This small molecule binds to this protein.
Small molecule (SMILES): CS(=O)(=O)Nc1ccc2c(NC(=O)[C@@H]3CN(S(=O)(=O)CC4(C#N)CC4)Cc4ccc(Cl)cc43)cncc2c1

Binding-site contacts:
Ligand atom C21 contacts residue HIS163 of chain 1.A at 3.4 Å.
Ligand atom C16 contacts residue GLU166 of chain 1.A at 3.6 Å.
Ligand atom C20 contacts residue GLU166 of chain 1.A at 3.5 Å.
Ligand atom CL contacts residue HIS41 of chain 1.A at 3.5 Å.
Ligand atom C14 contacts residue MET49 of chain 1.A at 3.7 Å (hydrophobic).
Ligand atom C21 contacts residue GLU166 of chain 1.A at 3.6 Å.
Ligand atom C12 contacts residue MET49 of chain 1.A at 3.5 Å (hydrophobic).
Ligand atom C21 contacts residue CYS145 of chain 1.A at 3.7 Å (hydrophobic).
Ligand atom C12 contacts residue MET165 of chain 1.A at 3.5 Å (hydrophobic).
Ligand atom C18 contacts residue GLU166 of chain 1.A at 3.5 Å.
Ligand atom CL contacts residue ASP187 of chain 1.A at 3.3 Å.
Ligand atom N3 contacts residue PRO168 of chain 1.A at 3.5 Å (h-bond).
Ligand atom O contacts residue GLU166 of chain 1.A at 3.7 Å.
Ligand atom C24 contacts residue GLU166 of chain 1.A at 3.7 Å.
Ligand atom O1 contacts residue LEU141 of chain 1.A at 3.3 Å.
Ligand atom C1 contacts residue ASN142 of chain 1.A at 3.6 Å.
Ligand atom C3 contacts residue ASN142 of chain 1.A at 3.5 Å.
Ligand atom O2 contacts residue GLU166 of chain 1.A at 2.9 Å (salt-bridge).
Ligand atom O1 contacts residue PHE140 of chain 1.A at 3.7 Å.
Ligand atom C22 contacts residue PHE140 of chain 1.A at 3.7 Å (hydrophobic).
Ligand atom CL contacts residue HIS164 of chain 1.A at 3.6 Å.
Ligand atom C14 contacts residue HIS164 of chain 1.A at 3.5 Å.
Ligand atom N3 contacts residue LEU167 of chain 1.A at 3.7 Å.
Ligand atom O2 contacts residue MET165 of chain 1.A at 3.3 Å.
Ligand atom C13 contacts residue MET165 of chain 1.A at 3.4 Å (hydrophobic).
Ligand atom O4 contacts residue GLN189 of chain 1.A at 3.4 Å (h-bond).
Ligand atom O contacts residue SER1 of chain 1.B at 3.4 Å (h-bond).
Ligand atom C22 contacts residue GLU166 of chain 1.A at 3.5 Å.
Ligand atom C22 contacts residue LEU141 of chain 1.A at 3.7 Å (hydrophobic).
Ligand atom C24 contacts residue LEU141 of chain 1.A at 3.6 Å (hydrophobic).
Ligand atom C13 contacts residue MET49 of chain 1.A at 3.3 Å (hydrophobic).
Ligand atom C14 contacts residue MET165 of chain 1.A at 3.6 Å (hydrophobic).
Ligand atom N4 contacts residue HIS163 of chain 1.A at 2.8 Å (h-bond).
Ligand atom C24 contacts residue ASN142 of chain 1.A at 3.6 Å.
Ligand atom C2 contacts residue ASN142 of chain 1.A at 3.7 Å.
Ligand atom N4 contacts residue GLU166 of chain 1.A at 3.6 Å.
Ligand atom O1 contacts residue SER1 of chain 1.B at 3.3 Å (h-bond).
Ligand atom N3 contacts residue GLU166 of chain 1.A at 3.6 Å.
Ligand atom CL contacts residue MET165 of chain 1.A at 3.7 Å.
Ligand atom N4 contacts residue SER144 of chain 1.A at 3.8 Å.

Sequence of chain 1.B:
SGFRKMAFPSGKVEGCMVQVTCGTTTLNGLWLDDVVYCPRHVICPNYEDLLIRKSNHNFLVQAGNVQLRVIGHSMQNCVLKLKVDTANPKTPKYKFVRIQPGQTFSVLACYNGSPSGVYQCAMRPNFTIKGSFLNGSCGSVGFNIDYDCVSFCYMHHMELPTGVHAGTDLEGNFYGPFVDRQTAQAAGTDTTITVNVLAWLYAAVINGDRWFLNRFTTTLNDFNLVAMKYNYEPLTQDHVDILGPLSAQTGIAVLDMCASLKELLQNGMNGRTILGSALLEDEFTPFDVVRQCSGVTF

Sequence of chain 1.A:
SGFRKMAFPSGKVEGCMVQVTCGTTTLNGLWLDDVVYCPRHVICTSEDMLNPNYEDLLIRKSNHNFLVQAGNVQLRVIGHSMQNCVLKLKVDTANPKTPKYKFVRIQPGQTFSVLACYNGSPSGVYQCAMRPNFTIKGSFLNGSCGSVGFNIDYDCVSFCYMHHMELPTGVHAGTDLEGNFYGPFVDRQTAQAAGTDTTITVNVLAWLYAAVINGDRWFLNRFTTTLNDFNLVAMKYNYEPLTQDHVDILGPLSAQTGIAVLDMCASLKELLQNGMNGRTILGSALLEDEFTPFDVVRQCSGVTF